Sequence of chain 1.A:
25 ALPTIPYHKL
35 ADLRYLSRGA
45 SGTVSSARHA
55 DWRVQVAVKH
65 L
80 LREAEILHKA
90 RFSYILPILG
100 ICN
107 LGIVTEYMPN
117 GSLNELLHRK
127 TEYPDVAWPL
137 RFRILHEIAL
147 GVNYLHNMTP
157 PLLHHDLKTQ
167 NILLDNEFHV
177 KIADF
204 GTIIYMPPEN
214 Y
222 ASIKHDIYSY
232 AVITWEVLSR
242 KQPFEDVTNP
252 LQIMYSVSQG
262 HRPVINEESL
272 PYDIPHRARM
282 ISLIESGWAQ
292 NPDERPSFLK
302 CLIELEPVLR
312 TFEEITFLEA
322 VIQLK

A protein and the small-molecule ligand that binds it are described below.
Small molecule (SMILES): CS(=O)(=O)c1cccc(Nc2nccc(-c3sc(N4CCOCC4)nc3-c3cccc(NS(=O)(=O)c4c(F)cccc4F)c3)n2)c1

Binding-site contacts:
Ligand atom C11 contacts residue LEU40 of chain 1.A at 3.6 Å (hydrophobic).
Ligand atom O29 contacts residue LYS63 of chain 1.A at 3.2 Å (salt-bridge).
Ligand atom O3 contacts residue GLU121 of chain 1.A at 2.8 Å (salt-bridge).
Ligand atom C15 contacts residue LEU169 of chain 1.A at 3.6 Å (hydrophobic).
Ligand atom F33 contacts residue ILE109 of chain 1.A at 3.2 Å.
Ligand atom C8 contacts residue TYR113 of chain 1.A at 3.5 Å (hydrophobic).
Ligand atom C13 contacts residue ALA61 of chain 1.A at 3.5 Å (hydrophobic).
Ligand atom S28 contacts residue ASP180 of chain 1.A at 3.7 Å.
Ligand atom O30 contacts residue ASP180 of chain 1.A at 3.0 Å (salt-bridge).
Ligand atom C14 contacts residue LEU169 of chain 1.A at 3.6 Å (hydrophobic).
Ligand atom F38 contacts residue ASP180 of chain 1.A at 3.6 Å.
Ligand atom N10 contacts residue MET114 of chain 1.A at 2.9 Å (h-bond).
Ligand atom C37 contacts residue PHE181 of chain 1.A at 3.6 Å (hydrophobic).
Ligand atom C6 contacts residue GLU121 of chain 1.A at 3.6 Å.
Ligand atom N10 contacts residue TYR113 of chain 1.A at 3.4 Å.
Ligand atom C13 contacts residue MET114 of chain 1.A at 3.5 Å (hydrophobic).
Ligand atom F33 contacts residue LEU86 of chain 1.A at 3.7 Å.
Ligand atom C13 contacts residue GLU112 of chain 1.A at 3.2 Å.
Ligand atom C8 contacts residue LEU40 of chain 1.A at 3.7 Å (hydrophobic).
Ligand atom C34 contacts residue ILE97 of chain 1.A at 3.7 Å (hydrophobic).
Ligand atom N12 contacts residue TYR113 of chain 1.A at 3.6 Å.
Ligand atom C9 contacts residue LEU40 of chain 1.A at 3.7 Å (hydrophobic).
Ligand atom N40 contacts residue SER41 of chain 1.A at 3.6 Å.
Ligand atom C36 contacts residue LEU95 of chain 1.A at 3.1 Å (hydrophobic).
Ligand atom O4 contacts residue SER41 of chain 1.A at 3.2 Å (h-bond).
Ligand atom C45 contacts residue SER41 of chain 1.A at 3.7 Å.
Ligand atom N27 contacts residue ASP180 of chain 1.A at 3.0 Å (salt-bridge).
Ligand atom O30 contacts residue PHE181 of chain 1.A at 3.1 Å.
Ligand atom C42 contacts residue ASP180 of chain 1.A at 3.4 Å.
Ligand atom C31 contacts residue LEU86 of chain 1.A at 3.7 Å (hydrophobic).
Ligand atom C32 contacts residue LEU86 of chain 1.A at 3.5 Å (hydrophobic).
Ligand atom N12 contacts residue MET114 of chain 1.A at 2.8 Å (h-bond).
Ligand atom C41 contacts residue ASP180 of chain 1.A at 3.7 Å.
Ligand atom C35 contacts residue LEU95 of chain 1.A at 3.4 Å (hydrophobic).
Ligand atom F38 contacts residue PHE181 of chain 1.A at 3.1 Å.
Ligand atom F38 contacts residue ALA179 of chain 1.A at 3.2 Å.
Ligand atom N10 contacts residue LEU40 of chain 1.A at 3.6 Å.
Ligand atom C35 contacts residue ILE97 of chain 1.A at 3.7 Å (hydrophobic).
Ligand atom C9 contacts residue MET114 of chain 1.A at 3.4 Å (hydrophobic).
Ligand atom C8 contacts residue MET114 of chain 1.A at 3.2 Å (hydrophobic).